Sequence of chain 1.I:
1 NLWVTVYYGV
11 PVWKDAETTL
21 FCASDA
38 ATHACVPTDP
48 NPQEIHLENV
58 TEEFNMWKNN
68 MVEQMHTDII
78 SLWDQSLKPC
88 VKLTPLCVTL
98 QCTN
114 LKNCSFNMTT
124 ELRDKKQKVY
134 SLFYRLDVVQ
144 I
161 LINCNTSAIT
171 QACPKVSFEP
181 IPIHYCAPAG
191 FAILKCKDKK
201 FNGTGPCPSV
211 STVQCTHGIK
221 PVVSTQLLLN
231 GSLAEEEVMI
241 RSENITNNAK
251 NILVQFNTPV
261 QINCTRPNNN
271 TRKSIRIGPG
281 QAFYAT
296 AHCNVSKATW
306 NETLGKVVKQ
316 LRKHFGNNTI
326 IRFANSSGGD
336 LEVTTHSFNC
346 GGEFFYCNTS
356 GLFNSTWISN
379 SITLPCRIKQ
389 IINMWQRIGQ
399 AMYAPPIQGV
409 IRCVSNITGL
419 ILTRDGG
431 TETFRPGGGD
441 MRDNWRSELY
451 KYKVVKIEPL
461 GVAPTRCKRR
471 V

A small-molecule ligand and the protein it binds are described below.
Small molecule (SMILES): CC(=O)N[C@H]1[C@H](O[C@H]2[C@H](O)[C@@H](NC(C)=O)CO[C@@H]2CO)O[C@H](CO)[C@@H](O[C@@H]2O[C@H](CO)[C@@H](O)[C@H](O)[C@@H]2O)[C@@H]1O

Binding-site contacts:
Ligand atom O5 contacts residue VAL412 of chain 1.I at 4.3 Å.
Ligand atom C7 contacts residue VAL412 of chain 1.I at 4.0 Å (hydrophobic).
Ligand atom C2 contacts residue SER413 of chain 1.I at 4.0 Å.
Ligand atom C8 contacts residue VAL222 of chain 1.I at 3.5 Å (hydrophobic).
Ligand atom C8 contacts residue VAL412 of chain 1.I at 3.7 Å (hydrophobic).
Ligand atom O7 contacts residue PRO180 of chain 1.I at 2.9 Å.
Ligand atom C5 contacts residue SER413 of chain 1.I at 4.3 Å.
Ligand atom C8 contacts residue ASN344 of chain 1.I at 3.4 Å.
Ligand atom N2 contacts residue SER413 of chain 1.I at 3.8 Å.
Ligand atom C7 contacts residue VAL222 of chain 1.I at 4.0 Å (hydrophobic).
Ligand atom O7 contacts residue ASN230 of chain 1.I at 4.0 Å.
Ligand atom C3 contacts residue ASN230 of chain 1.I at 3.8 Å.
Ligand atom C6 contacts residue VAL412 of chain 1.I at 3.7 Å (hydrophobic).
Ligand atom O7 contacts residue VAL412 of chain 1.I at 3.3 Å (h-bond).
Ligand atom C4 contacts residue VAL412 of chain 1.I at 4.1 Å (hydrophobic).
Ligand atom C3 contacts residue VAL412 of chain 1.I at 4.5 Å (hydrophobic).
Ligand atom O6 contacts residue GLU179 of chain 1.I at 4.1 Å.
Ligand atom C7 contacts residue ASN230 of chain 1.I at 3.7 Å.
Ligand atom C6 contacts residue GLU179 of chain 1.I at 4.2 Å.
Ligand atom O7 contacts residue CYS411 of chain 1.I at 4.0 Å.
Ligand atom C7 contacts residue PRO180 of chain 1.I at 4.2 Å (hydrophobic).
Ligand atom O4 contacts residue VAL412 of chain 1.I at 4.0 Å.
Ligand atom O7 contacts residue VAL222 of chain 1.I at 3.9 Å.
Ligand atom C4 contacts residue ASN230 of chain 1.I at 4.2 Å.
Ligand atom O6 contacts residue VAL412 of chain 1.I at 3.1 Å (h-bond).
Ligand atom C8 contacts residue LEU229 of chain 1.I at 4.0 Å (hydrophobic).
Ligand atom O5 contacts residue SER413 of chain 1.I at 4.3 Å.
Ligand atom C5 contacts residue VAL412 of chain 1.I at 3.3 Å (hydrophobic).
Ligand atom C7 contacts residue ASN344 of chain 1.I at 4.3 Å.
Ligand atom O5 contacts residue ASN230 of chain 1.I at 2.4 Å (h-bond).
Ligand atom N2 contacts residue ASN230 of chain 1.I at 3.0 Å (h-bond).
Ligand atom C5 contacts residue ASN230 of chain 1.I at 3.7 Å.
Ligand atom C1 contacts residue SER413 of chain 1.I at 3.4 Å.
Ligand atom C3 contacts residue SER413 of chain 1.I at 4.5 Å.
Ligand atom C1 contacts residue ASN230 of chain 1.I at 1.4 Å.
Ligand atom C2 contacts residue ASN230 of chain 1.I at 2.5 Å.